Sequence of chain 1.A:
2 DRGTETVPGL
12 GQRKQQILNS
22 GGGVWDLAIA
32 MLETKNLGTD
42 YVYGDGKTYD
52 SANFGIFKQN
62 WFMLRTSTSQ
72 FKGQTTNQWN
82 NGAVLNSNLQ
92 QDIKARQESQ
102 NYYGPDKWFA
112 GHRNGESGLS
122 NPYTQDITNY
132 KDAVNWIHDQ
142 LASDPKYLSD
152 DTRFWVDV

Binding-site contacts:
Ligand atom C6 contacts residue ASP158 of chain 1.A at 3.4 Å.
Ligand atom O6 contacts residue LYS36 of chain 1.A at 3.6 Å (salt-bridge).
Ligand atom C2 contacts residue GLU34 of chain 1.A at 3.3 Å.
Ligand atom O3 contacts residue VAL157 of chain 1.A at 3.2 Å (h-bond).
Ligand atom O2 contacts residue VAL157 of chain 1.A at 3.0 Å (h-bond).
Ligand atom C5 contacts residue LEU33 of chain 1.A at 3.5 Å (hydrophobic).
Ligand atom C6 contacts residue ARG154 of chain 1.A at 3.5 Å.
Ligand atom C4 contacts residue ARG154 of chain 1.A at 3.7 Å.
Ligand atom O5 contacts residue LEU33 of chain 1.A at 3.3 Å (h-bond).
Ligand atom O4 contacts residue TRP156 of chain 1.A at 3.9 Å.
Ligand atom C3 contacts residue ARG154 of chain 1.A at 3.5 Å.
Ligand atom O3 contacts residue LEU33 of chain 1.A at 3.9 Å.
Ligand atom O3 contacts residue LYS59 of chain 1.A at 3.1 Å (salt-bridge).
Ligand atom C1 contacts residue ARG154 of chain 1.A at 3.8 Å.
Ligand atom O2 contacts residue GLU6 of chain 1.A at 3.4 Å (salt-bridge).
Ligand atom O4 contacts residue ARG154 of chain 1.A at 3.4 Å (salt-bridge).
Ligand atom C6 contacts residue THR35 of chain 1.A at 3.9 Å.
Ligand atom C3 contacts residue GLU34 of chain 1.A at 3.5 Å.
Ligand atom C4 contacts residue LEU33 of chain 1.A at 3.5 Å (hydrophobic).
Ligand atom C5 contacts residue TRP156 of chain 1.A at 3.8 Å (hydrophobic).
Ligand atom C5 contacts residue ARG154 of chain 1.A at 3.6 Å.
Ligand atom C2 contacts residue GLU6 of chain 1.A at 3.3 Å.
Ligand atom C3 contacts residue GLU6 of chain 1.A at 3.2 Å.
Ligand atom O3 contacts residue ARG154 of chain 1.A at 2.8 Å (salt-bridge).
Ligand atom C3 contacts residue TRP156 of chain 1.A at 4.0 Å (hydrophobic).
Ligand atom C6 contacts residue LYS36 of chain 1.A at 3.7 Å.
Ligand atom O4 contacts residue LEU33 of chain 1.A at 3.9 Å.
Ligand atom C3 contacts residue VAL157 of chain 1.A at 3.9 Å (hydrophobic).
Ligand atom C1 contacts residue LEU33 of chain 1.A at 3.2 Å (hydrophobic).
Ligand atom C1 contacts residue GLU34 of chain 1.A at 3.4 Å.
Ligand atom O2 contacts residue ARG154 of chain 1.A at 3.2 Å (salt-bridge).
Ligand atom O5 contacts residue ARG154 of chain 1.A at 3.1 Å (salt-bridge).
Ligand atom O2 contacts residue TRP156 of chain 1.A at 3.7 Å.
Ligand atom O3 contacts residue GLU6 of chain 1.A at 2.6 Å (salt-bridge).
Ligand atom C6 contacts residue ARG114 of chain 1.A at 3.3 Å.
Ligand atom C1 contacts residue TRP156 of chain 1.A at 3.8 Å (hydrophobic).
Ligand atom O6 contacts residue ARG114 of chain 1.A at 2.9 Å (salt-bridge).
Ligand atom O3 contacts residue ASP46 of chain 1.A at 3.9 Å.
Ligand atom C2 contacts residue VAL157 of chain 1.A at 3.3 Å (hydrophobic).
Ligand atom O6 contacts residue ASP158 of chain 1.A at 2.8 Å (salt-bridge).

This small molecule binds to this protein.
Small molecule (SMILES): OC[C@H]1O[C@@H](O[C@H]2[C@H](O)[C@H](O)[C@H](O[C@H]3[C@H](O)[C@H](O)[C@H](O)O[C@@H]3CO)O[C@@H]2CO)[C@@H](O)[C@@H](O)[C@@H]1O